A protein and the small-molecule ligand that binds it are described below.
Small molecule (SMILES): Cc1cc(CCCCCOc2ccc(C3=N[C@@H](C)CO3)cc2)on1

Sequence of chain 11.C:
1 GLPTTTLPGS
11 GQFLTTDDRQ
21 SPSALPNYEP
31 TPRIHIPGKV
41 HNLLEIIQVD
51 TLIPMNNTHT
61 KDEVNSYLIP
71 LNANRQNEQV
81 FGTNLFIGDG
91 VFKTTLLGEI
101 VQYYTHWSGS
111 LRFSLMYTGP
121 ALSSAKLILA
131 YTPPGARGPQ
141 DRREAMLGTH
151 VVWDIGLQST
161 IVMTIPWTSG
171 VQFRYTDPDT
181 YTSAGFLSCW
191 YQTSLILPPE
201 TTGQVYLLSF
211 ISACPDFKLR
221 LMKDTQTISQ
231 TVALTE

Sequence of chain 11.A:
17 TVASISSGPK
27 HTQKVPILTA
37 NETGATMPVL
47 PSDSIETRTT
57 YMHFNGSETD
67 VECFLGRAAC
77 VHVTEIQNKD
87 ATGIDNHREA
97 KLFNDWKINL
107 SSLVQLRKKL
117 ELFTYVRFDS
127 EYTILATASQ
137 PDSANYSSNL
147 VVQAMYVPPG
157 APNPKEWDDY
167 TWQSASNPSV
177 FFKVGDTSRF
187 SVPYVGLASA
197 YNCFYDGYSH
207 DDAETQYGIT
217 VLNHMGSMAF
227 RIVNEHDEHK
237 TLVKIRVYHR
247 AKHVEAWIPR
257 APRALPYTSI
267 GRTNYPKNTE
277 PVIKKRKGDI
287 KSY

Binding-site contacts:
Ligand atom O1 contacts residue ASN219 of chain 11.A at 3.9 Å.
Ligand atom CM1 contacts residue SER175 of chain 11.A at 3.9 Å.
Ligand atom C6B contacts residue MET224 of chain 11.A at 3.6 Å (hydrophobic).
Ligand atom C4 contacts residue TYR197 of chain 11.A at 3.9 Å (hydrophobic).
Ligand atom C4B contacts residue TYR152 of chain 11.A at 4.0 Å (hydrophobic).
Ligand atom C5 contacts residue LEU106 of chain 11.A at 3.8 Å (hydrophobic).
Ligand atom C2B contacts residue VAL188 of chain 11.A at 3.3 Å (hydrophobic).
Ligand atom C1C contacts residue LEU106 of chain 11.A at 3.6 Å (hydrophobic).
Ligand atom C4B contacts residue PHE186 of chain 11.A at 3.9 Å (hydrophobic).
Ligand atom N3A contacts residue ALA24 of chain 11.C at 3.9 Å.
Ligand atom C5A contacts residue PHE186 of chain 11.A at 3.7 Å (hydrophobic).
Ligand atom C3C contacts residue TYR128 of chain 11.A at 3.3 Å (hydrophobic).
Ligand atom C5A contacts residue VAL176 of chain 11.A at 3.8 Å (hydrophobic).
Ligand atom C5C contacts residue VAL191 of chain 11.A at 3.8 Å (hydrophobic).
Ligand atom C4 contacts residue LEU106 of chain 11.A at 3.6 Å (hydrophobic).
Ligand atom C3B contacts residue VAL188 of chain 11.A at 3.5 Å (hydrophobic).
Ligand atom N3A contacts residue TYR152 of chain 11.A at 3.6 Å.
Ligand atom C3 contacts residue ASN219 of chain 11.A at 3.9 Å.
Ligand atom C6B contacts residue TYR128 of chain 11.A at 3.4 Å (hydrophobic).
Ligand atom C4C contacts residue VAL191 of chain 11.A at 3.3 Å (hydrophobic).
Ligand atom C2A contacts residue TYR152 of chain 11.A at 3.8 Å (hydrophobic).
Ligand atom C4C contacts residue TYR197 of chain 11.A at 4.0 Å (hydrophobic).
Ligand atom C4 contacts residue PHE124 of chain 11.A at 3.9 Å (hydrophobic).
Ligand atom C1B contacts residue VAL188 of chain 11.A at 3.7 Å (hydrophobic).
Ligand atom C3B contacts residue TYR152 of chain 11.A at 3.6 Å (hydrophobic).
Ligand atom C4A contacts residue PRO174 of chain 11.A at 3.4 Å (hydrophobic).
Ligand atom C2C contacts residue TYR197 of chain 11.A at 3.8 Å (hydrophobic).
Ligand atom C6B contacts residue ILE104 of chain 11.A at 3.6 Å (hydrophobic).
Ligand atom C5B contacts residue MET224 of chain 11.A at 3.2 Å (hydrophobic).
Ligand atom C2A contacts residue PHE186 of chain 11.A at 3.6 Å (hydrophobic).
Ligand atom CM1 contacts residue LEU14 of chain 12.C at 3.3 Å (hydrophobic).
Ligand atom C1B contacts residue ILE104 of chain 11.A at 4.0 Å (hydrophobic).
Ligand atom N3A contacts residue PRO174 of chain 11.A at 3.9 Å.
Ligand atom O1A contacts residue PHE186 of chain 11.A at 3.2 Å.
Ligand atom O1B contacts residue TYR128 of chain 11.A at 3.4 Å (h-bond).
Ligand atom CM1 contacts residue VAL176 of chain 11.A at 3.4 Å (hydrophobic).
Ligand atom C1B contacts residue TYR128 of chain 11.A at 3.7 Å (hydrophobic).
Ligand atom N2 contacts residue ASN219 of chain 11.A at 3.0 Å (h-bond).
Ligand atom CM1 contacts residue PRO174 of chain 11.A at 3.8 Å (hydrophobic).
Ligand atom C5B contacts residue PHE186 of chain 11.A at 3.9 Å (hydrophobic).

Sequence of chain 12.C:
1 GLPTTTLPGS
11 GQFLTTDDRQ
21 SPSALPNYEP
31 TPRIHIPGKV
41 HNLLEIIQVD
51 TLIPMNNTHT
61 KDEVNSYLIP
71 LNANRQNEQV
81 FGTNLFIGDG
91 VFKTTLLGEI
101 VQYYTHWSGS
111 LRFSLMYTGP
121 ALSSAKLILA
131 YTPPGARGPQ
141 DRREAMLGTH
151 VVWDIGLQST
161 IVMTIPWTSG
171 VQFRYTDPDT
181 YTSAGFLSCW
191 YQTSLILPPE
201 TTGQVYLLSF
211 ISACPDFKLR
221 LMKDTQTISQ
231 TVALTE